The protein below binds the small molecule below.
Small molecule (SMILES): C[C@@H](O)[C@@H](C)O

Binding-site contacts:
Ligand atom C4 contacts residue PHE145 of chain 1.A at 4.1 Å (hydrophobic).
Ligand atom O6 contacts residue ARG144 of chain 1.A at 3.3 Å (salt-bridge).
Ligand atom C1 contacts residue PHE145 of chain 1.A at 4.3 Å (hydrophobic).
Ligand atom C1 contacts residue PRO141 of chain 1.A at 3.3 Å (hydrophobic).
Ligand atom C3 contacts residue THR299 of chain 1.A at 3.8 Å.
Ligand atom O6 contacts residue THR300 of chain 1.A at 2.8 Å (h-bond).
Ligand atom C2 contacts residue PHE145 of chain 1.A at 4.3 Å (hydrophobic).
Ligand atom C2 contacts residue PRO141 of chain 1.A at 3.4 Å (hydrophobic).
Ligand atom C4 contacts residue ILE305 of chain 1.A at 4.0 Å (hydrophobic).
Ligand atom C2 contacts residue THR299 of chain 1.A at 4.1 Å.
Ligand atom C4 contacts residue THR300 of chain 1.A at 4.1 Å.
Ligand atom O5 contacts residue PRO141 of chain 1.A at 3.8 Å.
Ligand atom C3 contacts residue THR300 of chain 1.A at 4.0 Å.
Ligand atom O5 contacts residue ARG144 of chain 1.A at 3.0 Å (salt-bridge).
Ligand atom C2 contacts residue ARG144 of chain 1.A at 3.6 Å.
Ligand atom C3 contacts residue ARG144 of chain 1.A at 4.1 Å.
Ligand atom O6 contacts residue THR299 of chain 1.A at 2.9 Å (h-bond).
Ligand atom O5 contacts residue THR299 of chain 1.A at 3.2 Å (h-bond).

Sequence of chain 1.A:
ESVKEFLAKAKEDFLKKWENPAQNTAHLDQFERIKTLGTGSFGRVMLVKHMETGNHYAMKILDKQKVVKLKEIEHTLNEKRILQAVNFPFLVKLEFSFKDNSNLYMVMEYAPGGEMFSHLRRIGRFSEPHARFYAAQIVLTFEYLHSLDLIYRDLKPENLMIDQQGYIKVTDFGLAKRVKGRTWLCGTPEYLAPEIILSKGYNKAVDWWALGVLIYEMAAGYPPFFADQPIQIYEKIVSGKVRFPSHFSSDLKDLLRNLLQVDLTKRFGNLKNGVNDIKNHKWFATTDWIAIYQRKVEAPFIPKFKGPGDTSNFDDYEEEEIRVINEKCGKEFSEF